This protein binds this small molecule.
Small molecule (SMILES): CO[C@H]1CN(c2ccc(C#C[C@@]3(O)CN4CCC3CC4)c(Cc3ccccc3)n2)C[C@H]1O

Binding-site contacts:
Ligand atom CAW contacts residue TYR63 of chain 1.D at 3.9 Å (hydrophobic).
Ligand atom CAA contacts residue TYR266 of chain 1.D at 3.5 Å (hydrophobic).
Ligand atom CAJ contacts residue VAL169 of chain 1.D at 3.6 Å (hydrophobic).
Ligand atom CAI contacts residue PHE278 of chain 1.D at 3.9 Å (hydrophobic).
Ligand atom CAD contacts residue VAL169 of chain 1.D at 3.7 Å (hydrophobic).
Ligand atom CAN contacts residue ASP70 of chain 1.D at 3.9 Å.
Ligand atom NBE contacts residue LEU173 of chain 1.D at 3.8 Å.
Ligand atom OAV contacts residue MET197 of chain 1.D at 3.2 Å.
Ligand atom CAK contacts residue VAL169 of chain 1.D at 3.5 Å (hydrophobic).
Ligand atom CAY contacts residue LEU201 of chain 1.D at 3.5 Å (hydrophobic).
Ligand atom NBE contacts residue LEU201 of chain 1.D at 3.5 Å.
Ligand atom NAU contacts residue PHE44 of chain 1.D at 3.8 Å.
Ligand atom CAP contacts residue ASP70 of chain 1.D at 3.0 Å.
Ligand atom CAG contacts residue ILE48 of chain 1.D at 3.8 Å (hydrophobic).
Ligand atom CBA contacts residue PHE278 of chain 1.D at 3.8 Å (hydrophobic).
Ligand atom OAB contacts residue LEU201 of chain 1.D at 3.7 Å.
Ligand atom CAF contacts residue VAL59 of chain 1.D at 3.9 Å (hydrophobic).
Ligand atom CBF contacts residue VAL165 of chain 1.D at 3.7 Å (hydrophobic).
Ligand atom CAF contacts residue TYR63 of chain 1.D at 3.6 Å (hydrophobic).
Ligand atom CAE contacts residue VAL165 of chain 1.D at 3.8 Å (hydrophobic).
Ligand atom CAG contacts residue PHE278 of chain 1.D at 3.6 Å (hydrophobic).
Ligand atom OAV contacts residue CYS279 of chain 1.D at 3.9 Å.
Ligand atom CAR contacts residue PHE278 of chain 1.D at 3.7 Å (hydrophobic).
Ligand atom OAB contacts residue CYS279 of chain 1.D at 3.4 Å (h-bond).
Ligand atom CAL contacts residue LEU201 of chain 1.D at 3.7 Å (hydrophobic).
Ligand atom CAN contacts residue LEU66 of chain 1.D at 3.6 Å (hydrophobic).
Ligand atom CAK contacts residue ALA166 of chain 1.D at 3.8 Å (hydrophobic).
Ligand atom CAH contacts residue TYR63 of chain 1.D at 3.7 Å (hydrophobic).
Ligand atom OAC contacts residue VAL169 of chain 1.D at 3.9 Å.
Ligand atom CAX contacts residue VAL169 of chain 1.D at 3.4 Å (hydrophobic).
Ligand atom CAJ contacts residue TYR63 of chain 1.D at 3.8 Å (hydrophobic).
Ligand atom CBC contacts residue LEU173 of chain 1.D at 3.9 Å (hydrophobic).
Ligand atom OAB contacts residue GLN283 of chain 1.D at 3.3 Å (h-bond).
Ligand atom CAR contacts residue LEU173 of chain 1.D at 3.9 Å (hydrophobic).
Ligand atom CAI contacts residue TYR63 of chain 1.D at 3.9 Å (hydrophobic).
Ligand atom OAC contacts residue VAL165 of chain 1.D at 2.8 Å (h-bond).
Ligand atom CAZ contacts residue VAL169 of chain 1.D at 3.9 Å (hydrophobic).
Ligand atom CAI contacts residue PHE44 of chain 1.D at 3.7 Å (hydrophobic).
Ligand atom NBD contacts residue ASP70 of chain 1.D at 3.9 Å.
Ligand atom CAA contacts residue MET197 of chain 1.D at 3.4 Å (hydrophobic).

Sequence of chain 1.D:
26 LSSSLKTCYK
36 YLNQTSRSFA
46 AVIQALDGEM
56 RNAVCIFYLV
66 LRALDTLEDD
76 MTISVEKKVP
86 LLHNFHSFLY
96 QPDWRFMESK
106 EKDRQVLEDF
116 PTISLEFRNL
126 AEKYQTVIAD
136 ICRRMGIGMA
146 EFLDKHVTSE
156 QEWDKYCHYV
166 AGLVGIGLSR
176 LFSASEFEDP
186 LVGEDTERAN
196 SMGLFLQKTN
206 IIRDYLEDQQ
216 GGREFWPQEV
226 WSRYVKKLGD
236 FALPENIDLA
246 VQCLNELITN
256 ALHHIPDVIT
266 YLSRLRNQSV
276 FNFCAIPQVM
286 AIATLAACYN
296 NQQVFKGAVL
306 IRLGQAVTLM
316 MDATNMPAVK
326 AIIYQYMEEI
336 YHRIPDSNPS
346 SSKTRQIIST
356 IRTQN